Binding-site contacts:
Ligand atom C8 contacts residue ASN339 of chain 1.B at 3.4 Å.
Ligand atom C1 contacts residue ASN226 of chain 1.B at 1.4 Å.
Ligand atom N2 contacts residue SER405 of chain 1.B at 3.8 Å.
Ligand atom O6 contacts residue CYS340 of chain 1.B at 4.1 Å.
Ligand atom O7 contacts residue ASN226 of chain 1.B at 2.9 Å (h-bond).
Ligand atom C8 contacts residue ASN226 of chain 1.B at 4.4 Å.
Ligand atom O5 contacts residue CYS403 of chain 1.B at 4.4 Å.
Ligand atom C8 contacts residue LEU225 of chain 1.B at 3.7 Å (hydrophobic).
Ligand atom C6 contacts residue GLY341 of chain 1.B at 3.8 Å.
Ligand atom C3 contacts residue SER404 of chain 1.B at 3.3 Å.
Ligand atom C3 contacts residue SER405 of chain 1.B at 4.5 Å.
Ligand atom C8 contacts residue VAL218 of chain 1.B at 4.2 Å (hydrophobic).
Ligand atom C5 contacts residue SER404 of chain 1.B at 3.6 Å.
Ligand atom O5 contacts residue ARG216 of chain 1.B at 4.3 Å.
Ligand atom N2 contacts residue SER404 of chain 1.B at 4.5 Å.
Ligand atom C2 contacts residue SER405 of chain 1.B at 4.2 Å.
Ligand atom C2 contacts residue ASN226 of chain 1.B at 2.5 Å.
Ligand atom O3 contacts residue CYS403 of chain 1.B at 4.2 Å.
Ligand atom C1 contacts residue SER405 of chain 1.B at 3.8 Å.
Ligand atom C4 contacts residue SER404 of chain 1.B at 3.6 Å.
Ligand atom O5 contacts residue ASN226 of chain 1.B at 2.3 Å (h-bond).
Ligand atom O7 contacts residue VAL218 of chain 1.B at 3.6 Å.
Ligand atom O4 contacts residue SER404 of chain 1.B at 3.5 Å (h-bond).
Ligand atom C7 contacts residue VAL218 of chain 1.B at 4.3 Å (hydrophobic).
Ligand atom O5 contacts residue SER404 of chain 1.B at 4.4 Å.
Ligand atom C2 contacts residue SER404 of chain 1.B at 4.2 Å.
Ligand atom C4 contacts residue ASN226 of chain 1.B at 4.2 Å.
Ligand atom C1 contacts residue SER404 of chain 1.B at 4.1 Å.
Ligand atom O6 contacts residue CYS403 of chain 1.B at 3.8 Å.
Ligand atom C7 contacts residue ASN339 of chain 1.B at 4.3 Å.
Ligand atom O6 contacts residue ASN226 of chain 1.B at 4.4 Å.
Ligand atom C5 contacts residue ASN226 of chain 1.B at 3.6 Å.
Ligand atom C8 contacts residue PHE338 of chain 1.B at 4.3 Å (hydrophobic).
Ligand atom O3 contacts residue SER404 of chain 1.B at 4.2 Å.
Ligand atom N2 contacts residue ASN226 of chain 1.B at 3.0 Å (h-bond).
Ligand atom O6 contacts residue GLY341 of chain 1.B at 3.0 Å (h-bond).
Ligand atom C3 contacts residue ASN226 of chain 1.B at 3.8 Å.
Ligand atom C7 contacts residue ASN226 of chain 1.B at 3.1 Å.

Sequence of chain 1.B:
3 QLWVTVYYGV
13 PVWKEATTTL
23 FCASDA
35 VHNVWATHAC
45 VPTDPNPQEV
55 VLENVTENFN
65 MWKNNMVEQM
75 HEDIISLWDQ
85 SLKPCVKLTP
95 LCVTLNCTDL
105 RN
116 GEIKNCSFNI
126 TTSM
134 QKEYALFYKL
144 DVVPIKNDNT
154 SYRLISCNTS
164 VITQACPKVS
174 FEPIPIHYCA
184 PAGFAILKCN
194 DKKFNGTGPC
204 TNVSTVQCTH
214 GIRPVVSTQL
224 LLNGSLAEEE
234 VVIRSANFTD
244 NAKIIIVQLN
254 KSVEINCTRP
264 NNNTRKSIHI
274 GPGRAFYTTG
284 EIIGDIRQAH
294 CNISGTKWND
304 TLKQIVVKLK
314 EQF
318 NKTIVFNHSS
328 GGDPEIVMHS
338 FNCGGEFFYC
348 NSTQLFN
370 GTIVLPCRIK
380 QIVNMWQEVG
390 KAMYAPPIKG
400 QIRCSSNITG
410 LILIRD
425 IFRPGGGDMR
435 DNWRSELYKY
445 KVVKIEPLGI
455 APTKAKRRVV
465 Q

This small molecule binds to this protein.
Small molecule (SMILES): CC(=O)N[C@H]1[C@H](O[C@H]2[C@H](O)[C@@H](NC(C)=O)CO[C@@H]2CO)O[C@H](CO)[C@@H](O[C@@H]2O[C@H](CO)[C@@H](O)[C@H](O)[C@@H]2O)[C@@H]1O